A protein and the small-molecule ligand that binds it are described below.
Small molecule (SMILES): CC(=O)N[C@H]1[C@H](O[C@H]2[C@H](O)[C@@H](NC(C)=O)CO[C@@H]2CO)O[C@H](CO)[C@@H](O)[C@@H]1O

Sequence of chain 1.B:
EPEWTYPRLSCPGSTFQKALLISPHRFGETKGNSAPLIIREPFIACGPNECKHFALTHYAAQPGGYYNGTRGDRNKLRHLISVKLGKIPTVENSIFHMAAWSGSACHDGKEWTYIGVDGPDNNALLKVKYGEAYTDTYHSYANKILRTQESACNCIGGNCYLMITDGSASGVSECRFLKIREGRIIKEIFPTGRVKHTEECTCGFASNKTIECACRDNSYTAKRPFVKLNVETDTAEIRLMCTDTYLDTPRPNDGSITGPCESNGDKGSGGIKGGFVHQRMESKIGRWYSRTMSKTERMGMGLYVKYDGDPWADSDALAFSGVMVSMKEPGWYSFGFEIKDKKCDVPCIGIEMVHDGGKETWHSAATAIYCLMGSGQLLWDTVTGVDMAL

Binding-site contacts:
Ligand atom N2 contacts residue ASN284 of chain 1.B at 2.8 Å (h-bond).
Ligand atom C2 contacts residue ASN284 of chain 1.B at 2.3 Å.
Ligand atom N2 contacts residue ARG84 of chain 1.B at 4.4 Å.
Ligand atom O7 contacts residue ASN284 of chain 1.B at 4.4 Å.
Ligand atom C5 contacts residue TYR82 of chain 1.B at 3.9 Å (hydrophobic).
Ligand atom O5 contacts residue TYR82 of chain 1.B at 4.2 Å.
Ligand atom C7 contacts residue ASN284 of chain 1.B at 3.5 Å.
Ligand atom C8 contacts residue GLU79 of chain 1.B at 4.0 Å.
Ligand atom C7 contacts residue PRO83 of chain 1.B at 3.6 Å (hydrophobic).
Ligand atom C8 contacts residue TYR82 of chain 1.B at 3.8 Å (hydrophobic).
Ligand atom O7 contacts residue ARG84 of chain 1.B at 4.0 Å.
Ligand atom O3 contacts residue PRO83 of chain 1.B at 4.4 Å.
Ligand atom O7 contacts residue LEU85 of chain 1.B at 4.0 Å.
Ligand atom C7 contacts residue TYR82 of chain 1.B at 4.4 Å (hydrophobic).
Ligand atom O7 contacts residue PRO83 of chain 1.B at 3.6 Å (h-bond).
Ligand atom C1 contacts residue TYR82 of chain 1.B at 4.1 Å (hydrophobic).
Ligand atom C5 contacts residue ASN284 of chain 1.B at 3.6 Å.
Ligand atom C3 contacts residue PRO83 of chain 1.B at 3.9 Å (hydrophobic).
Ligand atom N2 contacts residue PRO83 of chain 1.B at 2.8 Å (h-bond).
Ligand atom O7 contacts residue TYR82 of chain 1.B at 4.2 Å.
Ligand atom C8 contacts residue ASN284 of chain 1.B at 3.9 Å.
Ligand atom C1 contacts residue ASN284 of chain 1.B at 1.4 Å.
Ligand atom C6 contacts residue TYR82 of chain 1.B at 4.3 Å (hydrophobic).
Ligand atom C3 contacts residue ASN284 of chain 1.B at 3.7 Å.
Ligand atom C1 contacts residue PRO83 of chain 1.B at 4.0 Å (hydrophobic).
Ligand atom C4 contacts residue ASN284 of chain 1.B at 4.2 Å.
Ligand atom C2 contacts residue PRO83 of chain 1.B at 3.7 Å (hydrophobic).
Ligand atom O5 contacts residue ASN284 of chain 1.B at 2.4 Å (h-bond).